Sequence of chain 1.B:
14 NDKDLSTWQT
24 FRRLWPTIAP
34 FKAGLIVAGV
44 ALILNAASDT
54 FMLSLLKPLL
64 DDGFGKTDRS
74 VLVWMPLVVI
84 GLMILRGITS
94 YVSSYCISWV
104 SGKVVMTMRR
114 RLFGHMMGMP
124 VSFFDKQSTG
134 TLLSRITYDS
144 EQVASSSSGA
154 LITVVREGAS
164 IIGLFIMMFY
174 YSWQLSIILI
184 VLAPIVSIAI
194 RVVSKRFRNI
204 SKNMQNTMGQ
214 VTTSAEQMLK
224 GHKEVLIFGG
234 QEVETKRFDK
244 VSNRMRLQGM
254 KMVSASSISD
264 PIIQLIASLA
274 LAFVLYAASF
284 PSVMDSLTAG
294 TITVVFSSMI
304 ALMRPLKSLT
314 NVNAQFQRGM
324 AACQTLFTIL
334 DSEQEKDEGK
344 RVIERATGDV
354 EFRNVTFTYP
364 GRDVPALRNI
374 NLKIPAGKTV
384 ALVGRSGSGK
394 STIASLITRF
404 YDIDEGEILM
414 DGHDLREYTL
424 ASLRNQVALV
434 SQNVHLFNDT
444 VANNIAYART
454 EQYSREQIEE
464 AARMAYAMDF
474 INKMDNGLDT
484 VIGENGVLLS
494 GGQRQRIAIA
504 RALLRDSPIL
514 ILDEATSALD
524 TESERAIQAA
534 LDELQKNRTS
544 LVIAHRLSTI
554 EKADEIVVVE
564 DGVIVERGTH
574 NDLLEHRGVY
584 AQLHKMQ

The small molecule below binds the protein below.
Small molecule (SMILES): O=C1C[N@@]2CC[N@@](CC[N@]3CC[N@@](CC2)CC(=O)OO/C(=N\CCN2C(=O)CCC2=O)C3)CC(=O)OO1

Sequence of chain 1.C:
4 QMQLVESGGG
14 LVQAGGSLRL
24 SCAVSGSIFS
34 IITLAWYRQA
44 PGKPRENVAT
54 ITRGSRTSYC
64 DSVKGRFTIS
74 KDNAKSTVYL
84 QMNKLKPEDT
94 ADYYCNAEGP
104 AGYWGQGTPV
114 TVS

Binding-site contacts:
Ligand atom O8 contacts residue GD1 of chain 1.N at 2.2 Å.
Ligand atom C7 contacts residue GLU49 of chain 1.C at 3.4 Å.
Ligand atom O4 contacts residue GD1 of chain 1.N at 2.2 Å.
Ligand atom C11 contacts residue GD1 of chain 1.N at 3.4 Å.
Ligand atom C5 contacts residue GLU49 of chain 1.C at 3.3 Å.
Ligand atom C10 contacts residue GD1 of chain 1.N at 3.0 Å.
Ligand atom C6 contacts residue GLU49 of chain 1.C at 3.7 Å.
Ligand atom O5 contacts residue GD1 of chain 1.N at 2.6 Å.
Ligand atom C20 contacts residue GD1 of chain 1.N at 3.2 Å.
Ligand atom N2 contacts residue GLU49 of chain 1.C at 3.4 Å.
Ligand atom O3 contacts residue GLU49 of chain 1.C at 3.8 Å.
Ligand atom O7 contacts residue GD1 of chain 1.N at 3.4 Å.
Ligand atom C4 contacts residue CYS63 of chain 1.C at 1.8 Å (hydrophobic).
Ligand atom C14 contacts residue GD1 of chain 1.N at 3.0 Å.
Ligand atom C16 contacts residue GD1 of chain 1.N at 3.6 Å.
Ligand atom C23 contacts residue GD1 of chain 1.N at 3.5 Å.
Ligand atom C21 contacts residue GD1 of chain 1.N at 2.6 Å.
Ligand atom C15 contacts residue GD1 of chain 1.N at 2.2 Å.
Ligand atom N5 contacts residue GD1 of chain 1.N at 2.6 Å.
Ligand atom C22 contacts residue GD1 of chain 1.N at 3.5 Å.
Ligand atom O6 contacts residue GD1 of chain 1.N at 2.2 Å.
Ligand atom N7 contacts residue GD1 of chain 1.N at 2.6 Å.
Ligand atom N6 contacts residue GD1 of chain 1.N at 2.7 Å.
Ligand atom C18 contacts residue GD1 of chain 1.N at 3.4 Å.
Ligand atom O10 contacts residue GLU578 of chain 1.B at 3.5 Å (salt-bridge).
Ligand atom C19 contacts residue GD1 of chain 1.N at 3.5 Å.
Ligand atom C24 contacts residue GD1 of chain 1.N at 3.4 Å.
Ligand atom N4 contacts residue GD1 of chain 1.N at 2.6 Å.
Ligand atom C5 contacts residue CYS63 of chain 1.C at 3.3 Å (hydrophobic).
Ligand atom C13 contacts residue GD1 of chain 1.N at 3.5 Å.
Ligand atom O9 contacts residue GD1 of chain 1.N at 2.3 Å.
Ligand atom C4 contacts residue GLU49 of chain 1.C at 3.1 Å.
Ligand atom N2 contacts residue CYS63 of chain 1.C at 4.0 Å.
Ligand atom C17 contacts residue GD1 of chain 1.N at 3.6 Å.
Ligand atom C25 contacts residue GD1 of chain 1.N at 3.0 Å.
Ligand atom C12 contacts residue GD1 of chain 1.N at 3.4 Å.
Ligand atom C7 contacts residue CYS63 of chain 1.C at 3.5 Å (hydrophobic).
Ligand atom O6 contacts residue GLU49 of chain 1.C at 3.8 Å.
Ligand atom C6 contacts residue CYS63 of chain 1.C at 2.0 Å (hydrophobic).
Ligand atom O2 contacts residue GLU49 of chain 1.C at 3.5 Å.